Sequence of chain 1.A:
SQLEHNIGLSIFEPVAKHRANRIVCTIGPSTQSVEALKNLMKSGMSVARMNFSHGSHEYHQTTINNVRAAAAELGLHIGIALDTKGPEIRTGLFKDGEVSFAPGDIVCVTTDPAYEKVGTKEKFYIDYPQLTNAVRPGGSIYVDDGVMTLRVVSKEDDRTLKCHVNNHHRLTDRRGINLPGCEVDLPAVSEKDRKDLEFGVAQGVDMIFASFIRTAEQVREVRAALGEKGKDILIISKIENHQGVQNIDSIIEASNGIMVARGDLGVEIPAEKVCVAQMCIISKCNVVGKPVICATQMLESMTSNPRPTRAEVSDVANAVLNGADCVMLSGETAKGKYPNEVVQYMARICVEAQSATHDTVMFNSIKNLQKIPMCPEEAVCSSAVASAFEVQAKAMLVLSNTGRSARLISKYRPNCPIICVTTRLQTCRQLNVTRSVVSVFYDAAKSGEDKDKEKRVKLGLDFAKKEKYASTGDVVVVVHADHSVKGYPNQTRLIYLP

Binding-site contacts:
Ligand atom C2 contacts residue THR297 of chain 1.A at 3.6 Å.
Ligand atom O4 contacts residue GLY264 of chain 1.A at 2.8 Å (h-bond).
Ligand atom O2 contacts residue GLY264 of chain 1.A at 3.4 Å.
Ligand atom O2 contacts residue GLU241 of chain 1.A at 2.9 Å (salt-bridge).
Ligand atom C1 contacts residue LYS239 of chain 1.A at 3.5 Å.
Ligand atom O3 contacts residue MG1 of chain 1.C at 2.0 Å.
Ligand atom O4 contacts residue ALA262 of chain 1.A at 3.2 Å.
Ligand atom O4 contacts residue ASP265 of chain 1.A at 3.9 Å.
Ligand atom C2 contacts residue GLY264 of chain 1.A at 3.6 Å.
Ligand atom O2 contacts residue ASP265 of chain 1.A at 2.7 Å (salt-bridge).
Ligand atom O1 contacts residue ALA262 of chain 1.A at 4.0 Å.
Ligand atom O4 contacts residue THR297 of chain 1.A at 2.5 Å (h-bond).
Ligand atom C1 contacts residue MG1 of chain 1.C at 3.0 Å.
Ligand atom O1 contacts residue THR297 of chain 1.A at 3.7 Å.
Ligand atom O4 contacts residue MG1 of chain 1.C at 4.4 Å.
Ligand atom C2 contacts residue ALA262 of chain 1.A at 3.6 Å (hydrophobic).
Ligand atom O4 contacts residue ARG263 of chain 1.A at 3.4 Å (salt-bridge).
Ligand atom O3 contacts residue GLU241 of chain 1.A at 3.0 Å (salt-bridge).
Ligand atom O3 contacts residue LYS239 of chain 1.A at 2.8 Å (salt-bridge).
Ligand atom O1 contacts residue LYS239 of chain 1.A at 3.5 Å (salt-bridge).
Ligand atom C1 contacts residue THR297 of chain 1.A at 4.1 Å.
Ligand atom O3 contacts residue ASP265 of chain 1.A at 3.9 Å.
Ligand atom O2 contacts residue MG1 of chain 1.C at 2.5 Å.
Ligand atom O1 contacts residue MG1 of chain 1.C at 4.2 Å.
Ligand atom C2 contacts residue MG1 of chain 1.C at 3.2 Å.
Ligand atom O2 contacts residue ALA262 of chain 1.A at 3.9 Å.
Ligand atom C2 contacts residue ASP265 of chain 1.A at 3.7 Å.
Ligand atom C2 contacts residue ARG263 of chain 1.A at 4.4 Å.
Ligand atom C2 contacts residue GLU241 of chain 1.A at 3.6 Å.
Ligand atom O3 contacts residue ALA262 of chain 1.A at 4.2 Å.
Ligand atom O1 contacts residue MET260 of chain 1.A at 4.2 Å.
Ligand atom O1 contacts residue ARG50 of chain 1.A at 4.1 Å.
Ligand atom O1 contacts residue MET329 of chain 1.A at 4.1 Å.
Ligand atom C1 contacts residue ALA262 of chain 1.A at 3.8 Å (hydrophobic).
Ligand atom C1 contacts residue GLU241 of chain 1.A at 3.6 Å.

A protein and the small-molecule ligand that binds it are described below.
Small molecule (SMILES): O=C([O-])C(=O)[O-]